This small molecule binds to this protein.
Small molecule (SMILES): CC(=O)N[C@@H]1[C@@H](O)[C@H](O)[C@@H](CO)O[C@H]1O

Sequence of chain 1.P:
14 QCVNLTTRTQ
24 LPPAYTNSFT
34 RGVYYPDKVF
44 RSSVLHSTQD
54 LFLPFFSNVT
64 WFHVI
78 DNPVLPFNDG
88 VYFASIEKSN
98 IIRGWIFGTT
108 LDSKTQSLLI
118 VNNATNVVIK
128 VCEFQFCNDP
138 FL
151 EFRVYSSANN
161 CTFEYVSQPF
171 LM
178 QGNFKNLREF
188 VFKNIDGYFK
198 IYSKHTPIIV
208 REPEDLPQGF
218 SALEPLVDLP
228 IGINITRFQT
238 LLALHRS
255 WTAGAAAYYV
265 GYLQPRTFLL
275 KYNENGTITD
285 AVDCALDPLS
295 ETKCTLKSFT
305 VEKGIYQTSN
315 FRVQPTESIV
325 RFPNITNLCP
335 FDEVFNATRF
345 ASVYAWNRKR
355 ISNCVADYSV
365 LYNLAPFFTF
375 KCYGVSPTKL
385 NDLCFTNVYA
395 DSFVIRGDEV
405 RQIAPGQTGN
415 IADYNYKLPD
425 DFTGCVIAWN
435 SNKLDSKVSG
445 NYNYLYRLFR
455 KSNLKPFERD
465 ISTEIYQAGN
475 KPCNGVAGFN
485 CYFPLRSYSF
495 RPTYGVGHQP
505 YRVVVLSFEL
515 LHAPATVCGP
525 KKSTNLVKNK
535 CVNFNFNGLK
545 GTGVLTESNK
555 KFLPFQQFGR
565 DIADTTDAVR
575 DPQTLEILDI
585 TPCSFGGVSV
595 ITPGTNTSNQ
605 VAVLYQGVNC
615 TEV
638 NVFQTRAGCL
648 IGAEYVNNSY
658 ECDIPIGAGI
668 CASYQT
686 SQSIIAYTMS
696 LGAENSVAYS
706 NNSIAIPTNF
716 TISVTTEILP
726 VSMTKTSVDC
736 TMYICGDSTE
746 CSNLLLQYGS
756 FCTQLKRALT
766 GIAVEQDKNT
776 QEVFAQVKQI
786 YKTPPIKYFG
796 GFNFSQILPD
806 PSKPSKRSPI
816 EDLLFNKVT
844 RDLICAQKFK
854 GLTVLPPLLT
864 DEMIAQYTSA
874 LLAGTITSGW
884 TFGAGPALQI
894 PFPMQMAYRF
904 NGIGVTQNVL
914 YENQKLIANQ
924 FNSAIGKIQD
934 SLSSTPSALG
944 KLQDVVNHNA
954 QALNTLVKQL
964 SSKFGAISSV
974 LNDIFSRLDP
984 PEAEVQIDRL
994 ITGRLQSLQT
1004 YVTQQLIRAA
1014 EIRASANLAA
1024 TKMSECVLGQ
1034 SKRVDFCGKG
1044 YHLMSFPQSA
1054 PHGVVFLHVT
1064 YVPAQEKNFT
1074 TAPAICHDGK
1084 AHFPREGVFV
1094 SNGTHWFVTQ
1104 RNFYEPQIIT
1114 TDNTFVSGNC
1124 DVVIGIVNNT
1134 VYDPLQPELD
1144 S

Binding-site contacts:
Ligand atom C3 contacts residue SER800 of chain 1.P at 4.1 Å.
Ligand atom C7 contacts residue ASN798 of chain 1.P at 3.4 Å.
Ligand atom C2 contacts residue SER800 of chain 1.P at 4.0 Å.
Ligand atom C3 contacts residue ASN798 of chain 1.P at 3.8 Å.
Ligand atom C1 contacts residue ASN798 of chain 1.P at 1.4 Å.
Ligand atom N2 contacts residue SER800 of chain 1.P at 3.7 Å.
Ligand atom C5 contacts residue ASN798 of chain 1.P at 3.6 Å.
Ligand atom O7 contacts residue ASN798 of chain 1.P at 3.7 Å.
Ligand atom C5 contacts residue SER800 of chain 1.P at 4.3 Å.
Ligand atom C4 contacts residue ASN798 of chain 1.P at 4.2 Å.
Ligand atom O5 contacts residue ASN798 of chain 1.P at 2.4 Å (h-bond).
Ligand atom N2 contacts residue ASN798 of chain 1.P at 2.9 Å (h-bond).
Ligand atom C6 contacts residue GLN801 of chain 1.P at 4.2 Å.
Ligand atom C2 contacts residue ASN798 of chain 1.P at 2.5 Å.
Ligand atom O5 contacts residue SER800 of chain 1.P at 4.3 Å.
Ligand atom C1 contacts residue SER800 of chain 1.P at 3.5 Å.
Ligand atom C8 contacts residue ASN798 of chain 1.P at 3.6 Å.